Sequence of chain 6.S:
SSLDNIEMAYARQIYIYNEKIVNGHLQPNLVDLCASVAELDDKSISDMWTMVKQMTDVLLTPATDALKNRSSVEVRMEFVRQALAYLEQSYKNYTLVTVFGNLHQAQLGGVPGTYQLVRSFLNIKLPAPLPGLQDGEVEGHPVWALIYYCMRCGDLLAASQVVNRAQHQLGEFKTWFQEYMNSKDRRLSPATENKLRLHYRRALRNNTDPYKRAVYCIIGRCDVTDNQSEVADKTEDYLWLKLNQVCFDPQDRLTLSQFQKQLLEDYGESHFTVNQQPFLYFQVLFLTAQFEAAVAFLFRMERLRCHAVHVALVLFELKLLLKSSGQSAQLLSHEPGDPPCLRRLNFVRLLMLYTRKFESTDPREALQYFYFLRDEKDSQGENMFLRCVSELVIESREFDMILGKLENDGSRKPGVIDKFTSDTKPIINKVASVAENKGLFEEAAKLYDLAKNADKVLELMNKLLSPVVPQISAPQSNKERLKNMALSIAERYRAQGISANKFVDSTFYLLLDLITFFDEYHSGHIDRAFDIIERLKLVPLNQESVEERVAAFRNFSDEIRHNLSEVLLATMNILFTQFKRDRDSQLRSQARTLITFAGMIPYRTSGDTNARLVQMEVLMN

This protein binds this small molecule.
Small molecule (SMILES): CC[C@H](C)[C@H](NC(=O)[C@H](CO)NC(=O)[C@H](CCCN=C(N)N)NC(=O)[C@@H](NC(=O)[C@@H]1CCCN1C(=O)[C@@H]1CCCN1C(=O)[C@H](C)N)C(C)C)C(=O)N[C@H](C=O)Cc1ccc(O)cc1

Binding-site contacts:
Ligand atom CG contacts residue TYR273 of chain 6.S at 3.6 Å (hydrophobic).
Ligand atom O contacts residue ASN227 of chain 6.S at 3.6 Å.
Ligand atom O contacts residue ASN281 of chain 6.S at 2.6 Å (h-bond).
Ligand atom C contacts residue THR235 of chain 6.S at 3.6 Å.
Ligand atom C contacts residue TYR94 of chain 6.S at 4.0 Å (hydrophobic).
Ligand atom CG contacts residue HIS277 of chain 6.S at 3.8 Å.
Ligand atom CG2 contacts residue HIS277 of chain 6.S at 3.3 Å.
Ligand atom CB contacts residue HIS277 of chain 6.S at 3.7 Å.
Ligand atom C contacts residue ASN227 of chain 6.S at 3.5 Å.
Ligand atom C contacts residue ASN281 of chain 6.S at 3.8 Å.
Ligand atom CG2 contacts residue GLU236 of chain 6.S at 3.3 Å.
Ligand atom CG2 contacts residue ASN281 of chain 6.S at 3.6 Å.
Ligand atom C contacts residue THR235 of chain 6.S at 3.6 Å.
Ligand atom CG1 contacts residue VAL280 of chain 6.S at 4.0 Å (hydrophobic).
Ligand atom CG2 contacts residue LEU286 of chain 6.S at 3.7 Å (hydrophobic).
Ligand atom O contacts residue LEU286 of chain 6.S at 3.2 Å.
Ligand atom O contacts residue HIS277 of chain 6.S at 3.4 Å.
Ligand atom CG contacts residue LYS234 of chain 6.S at 3.3 Å.
Ligand atom N contacts residue TYR273 of chain 6.S at 3.9 Å.
Ligand atom CG2 contacts residue PHE278 of chain 6.S at 3.7 Å (hydrophobic).
Ligand atom N contacts residue THR235 of chain 6.S at 3.9 Å.
Ligand atom N contacts residue ASN227 of chain 6.S at 3.0 Å (h-bond).
Ligand atom CD1 contacts residue TYR94 of chain 6.S at 3.5 Å (hydrophobic).
Ligand atom CB contacts residue LEU286 of chain 6.S at 3.9 Å (hydrophobic).
Ligand atom CD contacts residue HIS277 of chain 6.S at 3.9 Å.
Ligand atom CD contacts residue TYR273 of chain 6.S at 3.3 Å (hydrophobic).
Ligand atom CA contacts residue THR235 of chain 6.S at 3.6 Å.
Ligand atom C contacts residue THR235 of chain 6.S at 3.6 Å.
Ligand atom CA contacts residue ASN227 of chain 6.S at 3.7 Å.
Ligand atom C contacts residue LEU286 of chain 6.S at 3.8 Å (hydrophobic).
Ligand atom CG1 contacts residue TYR94 of chain 6.S at 3.8 Å (hydrophobic).
Ligand atom O contacts residue TYR94 of chain 6.S at 2.9 Å.
Ligand atom N contacts residue THR235 of chain 6.S at 3.5 Å (h-bond).
Ligand atom CG contacts residue ASP233 of chain 6.S at 3.0 Å.
Ligand atom CB contacts residue TYR238 of chain 6.S at 3.6 Å (hydrophobic).
Ligand atom O contacts residue LYS234 of chain 6.S at 3.6 Å.
Ligand atom CB contacts residue ASP233 of chain 6.S at 3.0 Å.
Ligand atom CD1 contacts residue TYR91 of chain 6.S at 3.9 Å (hydrophobic).
Ligand atom O contacts residue THR235 of chain 6.S at 3.0 Å (h-bond).
Ligand atom O contacts residue THR235 of chain 6.S at 3.1 Å (h-bond).